Binding-site contacts:
Ligand atom O2 contacts residue ASP37 of chain 1.G at 3.2 Å (salt-bridge).
Ligand atom O3 contacts residue LEU40 of chain 1.G at 3.8 Å.
Ligand atom O1 contacts residue ASN89 of chain 1.G at 2.9 Å (h-bond).
Ligand atom C22 contacts residue ILE43 of chain 1.G at 3.8 Å (hydrophobic).
Ligand atom C10 contacts residue PRO31 of chain 1.G at 3.9 Å (hydrophobic).
Ligand atom O2 contacts residue VAL36 of chain 1.G at 3.7 Å.
Ligand atom C22 contacts residue ASN89 of chain 1.G at 3.7 Å.
Ligand atom C13 contacts residue LEU41 of chain 1.G at 3.5 Å (hydrophobic).
Ligand atom C26 contacts residue PRO35 of chain 1.G at 3.1 Å (hydrophobic).
Ligand atom C18 contacts residue PRO31 of chain 1.G at 3.9 Å (hydrophobic).
Ligand atom C28 contacts residue LEU41 of chain 1.G at 3.4 Å (hydrophobic).
Ligand atom C15 contacts residue LEU41 of chain 1.G at 3.7 Å (hydrophobic).
Ligand atom N4 contacts residue PRO31 of chain 1.G at 4.0 Å.
Ligand atom N3 contacts residue LEU41 of chain 1.G at 3.9 Å.
Ligand atom C17 contacts residue VAL36 of chain 1.G at 3.9 Å (hydrophobic).
Ligand atom C17 contacts residue PRO31 of chain 1.G at 3.2 Å (hydrophobic).
Ligand atom C24 contacts residue LEU41 of chain 1.G at 3.5 Å (hydrophobic).
Ligand atom O2 contacts residue LEU41 of chain 1.G at 3.4 Å.
Ligand atom C23 contacts residue ASN89 of chain 1.G at 3.5 Å.
Ligand atom C9 contacts residue PRO31 of chain 1.G at 3.7 Å (hydrophobic).
Ligand atom C29 contacts residue LEU41 of chain 1.G at 3.7 Å (hydrophobic).
Ligand atom O1 contacts residue TYR46 of chain 1.G at 3.8 Å.
Ligand atom C27 contacts residue PRO31 of chain 1.G at 3.6 Å (hydrophobic).
Ligand atom O2 contacts residue PRO35 of chain 1.G at 3.9 Å.
Ligand atom C25 contacts residue LEU41 of chain 1.G at 3.7 Å (hydrophobic).
Ligand atom C27 contacts residue PRO35 of chain 1.G at 3.4 Å (hydrophobic).
Ligand atom O1 contacts residue VAL95 of chain 1.G at 3.6 Å.
Ligand atom C23 contacts residue VAL95 of chain 1.G at 3.7 Å (hydrophobic).
Ligand atom C19 contacts residue VAL95 of chain 1.G at 3.9 Å (hydrophobic).
Ligand atom C27 contacts residue GLN34 of chain 1.G at 3.1 Å.
Ligand atom N4 contacts residue VAL36 of chain 1.G at 3.7 Å.
Ligand atom C14 contacts residue LEU41 of chain 1.G at 3.9 Å (hydrophobic).
Ligand atom C9 contacts residue ARG94 of chain 1.G at 3.8 Å.
Ligand atom C26 contacts residue GLN34 of chain 1.G at 4.0 Å.
Ligand atom C11 contacts residue VAL95 of chain 1.G at 3.7 Å (hydrophobic).
Ligand atom C16 contacts residue PRO31 of chain 1.G at 3.9 Å (hydrophobic).
Ligand atom N5 contacts residue TYR88 of chain 1.G at 3.9 Å.
Ligand atom C18 contacts residue VAL36 of chain 1.G at 3.6 Å (hydrophobic).
Ligand atom C10 contacts residue ARG94 of chain 1.G at 3.7 Å.
Ligand atom N5 contacts residue ASN89 of chain 1.G at 3.0 Å (h-bond).

Sequence of chain 1.G:
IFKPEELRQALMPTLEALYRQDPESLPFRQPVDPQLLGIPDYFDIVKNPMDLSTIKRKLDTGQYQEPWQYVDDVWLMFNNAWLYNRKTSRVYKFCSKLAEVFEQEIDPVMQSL

A protein and the small-molecule ligand that binds it are described below.
Small molecule (SMILES): CCS(=O)(=O)Nc1cc(-c2cn(C)c3c(=O)[nH]ccc23)cc2c1ccn2C(C)(c1ccccn1)c1ccccn1